Binding-site contacts:
Ligand atom C17 contacts residue ILE99 of chain 56.A at 3.8 Å (hydrophobic).
Ligand atom C28 contacts residue TYR145 of chain 56.A at 3.3 Å (hydrophobic).
Ligand atom O23 contacts residue LEU216 of chain 56.A at 3.7 Å.
Ligand atom N24 contacts residue LEU216 of chain 56.A at 3.5 Å.
Ligand atom N08 contacts residue LEU101 of chain 56.A at 3.8 Å.
Ligand atom C05 contacts residue LEU101 of chain 56.A at 3.9 Å (hydrophobic).
Ligand atom O26 contacts residue TYR145 of chain 56.A at 3.2 Å.
Ligand atom N24 contacts residue PHE180 of chain 56.A at 3.6 Å.
Ligand atom C22 contacts residue ILE99 of chain 56.A at 3.9 Å (hydrophobic).
Ligand atom C18 contacts residue ILE99 of chain 56.A at 3.8 Å (hydrophobic).
Ligand atom C19 contacts residue LEU182 of chain 56.A at 3.6 Å (hydrophobic).
Ligand atom C09 contacts residue LEU101 of chain 56.A at 3.8 Å (hydrophobic).
Ligand atom C15 contacts residue ILE123 of chain 56.A at 3.6 Å (hydrophobic).
Ligand atom C09 contacts residue TYR191 of chain 56.A at 3.6 Å (hydrophobic).
Ligand atom C28 contacts residue ALA167 of chain 56.A at 3.1 Å (hydrophobic).
Ligand atom C25 contacts residue PHE180 of chain 56.A at 3.5 Å (hydrophobic).
Ligand atom N06 contacts residue LEU101 of chain 56.A at 3.2 Å.
Ligand atom O26 contacts residue PHE180 of chain 56.A at 3.7 Å.
Ligand atom C28 contacts residue MET144 of chain 56.A at 3.8 Å (hydrophobic).
Ligand atom C14 contacts residue SER121 of chain 56.A at 3.5 Å.
Ligand atom C03 contacts residue ASN211 of chain 56.A at 3.1 Å.
Ligand atom C19 contacts residue TYR145 of chain 56.A at 3.2 Å (hydrophobic).
Ligand atom N07 contacts residue LEU101 of chain 56.A at 3.7 Å.
Ligand atom C28 contacts residue TYR143 of chain 56.A at 3.4 Å (hydrophobic).
Ligand atom C01 contacts residue TYR192 of chain 56.A at 2.9 Å (hydrophobic).
Ligand atom C21 contacts residue ILE123 of chain 56.A at 3.8 Å (hydrophobic).
Ligand atom C12 contacts residue ILE99 of chain 56.A at 3.7 Å (hydrophobic).
Ligand atom C13 contacts residue MET213 of chain 56.A at 3.4 Å (hydrophobic).
Ligand atom C17 contacts residue LEU182 of chain 56.A at 3.7 Å (hydrophobic).
Ligand atom C04 contacts residue ASN211 of chain 56.A at 3.4 Å.
Ligand atom C18 contacts residue LEU182 of chain 56.A at 3.2 Å (hydrophobic).
Ligand atom C10 contacts residue TYR191 of chain 56.A at 3.7 Å (hydrophobic).
Ligand atom C14 contacts residue HIS237 of chain 56.A at 3.5 Å.
Ligand atom C04 contacts residue MET213 of chain 56.A at 3.9 Å (hydrophobic).
Ligand atom C22 contacts residue ILE123 of chain 56.A at 3.6 Å (hydrophobic).
Ligand atom O16 contacts residue ILE99 of chain 56.A at 3.6 Å.
Ligand atom C18 contacts residue TYR145 of chain 56.A at 3.8 Å (hydrophobic).
Ligand atom C15 contacts residue LEU182 of chain 56.A at 3.7 Å (hydrophobic).
Ligand atom C01 contacts residue THR207 of chain 56.A at 2.9 Å.
Ligand atom C27 contacts residue PHE180 of chain 56.A at 3.2 Å (hydrophobic).

Sequence of chain 56.A:
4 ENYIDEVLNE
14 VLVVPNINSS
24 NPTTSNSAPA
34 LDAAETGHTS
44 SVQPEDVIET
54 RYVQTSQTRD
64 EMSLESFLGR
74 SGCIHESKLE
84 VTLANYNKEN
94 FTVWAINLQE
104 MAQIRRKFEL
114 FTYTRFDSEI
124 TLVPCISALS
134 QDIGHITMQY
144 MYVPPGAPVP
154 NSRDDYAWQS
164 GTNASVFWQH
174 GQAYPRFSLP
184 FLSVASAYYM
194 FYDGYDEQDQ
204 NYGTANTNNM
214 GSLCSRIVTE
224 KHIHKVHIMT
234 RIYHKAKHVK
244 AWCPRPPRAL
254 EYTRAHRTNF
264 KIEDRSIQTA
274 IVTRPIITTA

A protein and the small-molecule ligand that binds it are described below.
Small molecule (SMILES): CCOc1noc2cc(OCCC3CCN(c4ccc(C)nn4)CC3)ccc12